Sequence of chain 3.A:
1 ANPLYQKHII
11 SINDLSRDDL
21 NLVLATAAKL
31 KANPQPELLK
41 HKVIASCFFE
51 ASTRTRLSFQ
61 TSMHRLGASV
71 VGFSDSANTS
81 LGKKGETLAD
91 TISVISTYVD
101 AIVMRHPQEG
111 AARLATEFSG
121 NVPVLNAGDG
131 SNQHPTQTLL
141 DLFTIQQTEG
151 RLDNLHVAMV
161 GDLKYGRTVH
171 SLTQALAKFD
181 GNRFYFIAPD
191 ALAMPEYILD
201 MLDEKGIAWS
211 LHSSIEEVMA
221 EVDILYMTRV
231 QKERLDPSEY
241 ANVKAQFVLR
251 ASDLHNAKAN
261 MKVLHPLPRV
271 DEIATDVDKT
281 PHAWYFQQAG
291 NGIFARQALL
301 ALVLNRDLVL

The protein below binds the small molecule below.
Small molecule (SMILES): NC(=O)CP(=O)(O)O

Sequence of chain 2.A:
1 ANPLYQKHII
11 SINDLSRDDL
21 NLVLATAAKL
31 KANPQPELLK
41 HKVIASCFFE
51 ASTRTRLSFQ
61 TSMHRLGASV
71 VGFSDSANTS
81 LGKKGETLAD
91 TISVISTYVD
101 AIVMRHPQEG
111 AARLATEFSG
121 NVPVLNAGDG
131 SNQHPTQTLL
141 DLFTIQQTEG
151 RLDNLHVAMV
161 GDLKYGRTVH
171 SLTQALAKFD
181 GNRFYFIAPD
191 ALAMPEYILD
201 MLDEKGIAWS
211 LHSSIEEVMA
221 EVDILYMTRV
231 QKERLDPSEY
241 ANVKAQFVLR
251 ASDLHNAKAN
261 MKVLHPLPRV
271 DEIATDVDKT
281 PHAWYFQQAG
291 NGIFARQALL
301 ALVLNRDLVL

Binding-site contacts:
Ligand atom O3P contacts residue ARG54 of chain 2.A at 3.4 Å (salt-bridge).
Ligand atom C1 contacts residue GLN137 of chain 2.A at 3.6 Å.
Ligand atom O1 contacts residue HIS134 of chain 2.A at 2.9 Å (h-bond).
Ligand atom C1P contacts residue LEU267 of chain 2.A at 3.0 Å (hydrophobic).
Ligand atom O3P contacts residue THR55 of chain 2.A at 2.8 Å (h-bond).
Ligand atom O1P contacts residue SER80 of chain 3.A at 3.2 Å (h-bond).
Ligand atom O1P contacts residue ALA51 of chain 2.A at 3.8 Å.
Ligand atom N1 contacts residue GLN137 of chain 2.A at 3.0 Å (h-bond).
Ligand atom P contacts residue SER80 of chain 3.A at 3.5 Å.
Ligand atom O1 contacts residue THR55 of chain 2.A at 2.8 Å (h-bond).
Ligand atom O1P contacts residue ARG105 of chain 2.A at 2.9 Å (salt-bridge).
Ligand atom P contacts residue SER52 of chain 2.A at 4.0 Å.
Ligand atom P contacts residue ARG54 of chain 2.A at 3.8 Å.
Ligand atom O1 contacts residue ARG105 of chain 2.A at 3.4 Å (salt-bridge).
Ligand atom O1P contacts residue SER52 of chain 2.A at 3.7 Å.
Ligand atom O2P contacts residue ARG54 of chain 2.A at 2.8 Å (salt-bridge).
Ligand atom O1P contacts residue THR53 of chain 2.A at 4.2 Å.
Ligand atom O3P contacts residue SER52 of chain 2.A at 2.8 Å (h-bond).
Ligand atom C1 contacts residue PRO266 of chain 2.A at 4.1 Å (hydrophobic).
Ligand atom O1 contacts residue GLN137 of chain 2.A at 3.5 Å (h-bond).
Ligand atom C1 contacts residue THR55 of chain 2.A at 3.7 Å.
Ligand atom O1P contacts residue LYS84 of chain 3.A at 3.1 Å.
Ligand atom N1 contacts residue LEU267 of chain 2.A at 3.0 Å (h-bond).
Ligand atom C1P contacts residue ARG105 of chain 2.A at 4.2 Å.
Ligand atom O3P contacts residue THR53 of chain 2.A at 3.6 Å.
Ligand atom C1 contacts residue GLC2 of chain 2.E at 3.6 Å.
Ligand atom C1P contacts residue ARG54 of chain 2.A at 3.5 Å.
Ligand atom O3P contacts residue ARG105 of chain 2.A at 2.7 Å (salt-bridge).
Ligand atom O1P contacts residue GLC2 of chain 2.E at 3.7 Å.
Ligand atom P contacts residue THR53 of chain 2.A at 3.8 Å.
Ligand atom C1P contacts residue GLC2 of chain 2.E at 3.4 Å.
Ligand atom N1 contacts residue PRO266 of chain 2.A at 3.0 Å (h-bond).
Ligand atom C1 contacts residue LEU267 of chain 2.A at 3.6 Å (hydrophobic).
Ligand atom O2P contacts residue SER80 of chain 3.A at 2.7 Å (h-bond).
Ligand atom C1 contacts residue HIS134 of chain 2.A at 3.9 Å.
Ligand atom P contacts residue ARG105 of chain 2.A at 3.3 Å.
Ligand atom N1 contacts residue GLC2 of chain 2.E at 3.7 Å.
Ligand atom C1 contacts residue ARG105 of chain 2.A at 4.1 Å.
Ligand atom O1 contacts residue GLC2 of chain 2.E at 3.7 Å.
Ligand atom O2P contacts residue THR53 of chain 2.A at 3.2 Å (h-bond).